A protein and the small-molecule ligand that binds it are described below.
Small molecule (SMILES): CC(=O)N[C@H]1[C@H](O[C@H]2[C@H](O)[C@@H](NC(C)=O)CO[C@@H]2CO)O[C@H](CO)[C@@H](O[C@@H]2O[C@H](COC3O[C@H](CO)[C@@H](O)[C@H](O[C@H]4O[C@H](CO)[C@@H](O)[C@H](O)[C@@H]4O)[C@@H]3O)[C@@H](O)[C@H](O[C@H]3O[C@H](CO)[C@@H](O)[C@H](O)[C@@H]3O)[C@@H]2O)[C@@H]1O

Sequence of chain 1.B:
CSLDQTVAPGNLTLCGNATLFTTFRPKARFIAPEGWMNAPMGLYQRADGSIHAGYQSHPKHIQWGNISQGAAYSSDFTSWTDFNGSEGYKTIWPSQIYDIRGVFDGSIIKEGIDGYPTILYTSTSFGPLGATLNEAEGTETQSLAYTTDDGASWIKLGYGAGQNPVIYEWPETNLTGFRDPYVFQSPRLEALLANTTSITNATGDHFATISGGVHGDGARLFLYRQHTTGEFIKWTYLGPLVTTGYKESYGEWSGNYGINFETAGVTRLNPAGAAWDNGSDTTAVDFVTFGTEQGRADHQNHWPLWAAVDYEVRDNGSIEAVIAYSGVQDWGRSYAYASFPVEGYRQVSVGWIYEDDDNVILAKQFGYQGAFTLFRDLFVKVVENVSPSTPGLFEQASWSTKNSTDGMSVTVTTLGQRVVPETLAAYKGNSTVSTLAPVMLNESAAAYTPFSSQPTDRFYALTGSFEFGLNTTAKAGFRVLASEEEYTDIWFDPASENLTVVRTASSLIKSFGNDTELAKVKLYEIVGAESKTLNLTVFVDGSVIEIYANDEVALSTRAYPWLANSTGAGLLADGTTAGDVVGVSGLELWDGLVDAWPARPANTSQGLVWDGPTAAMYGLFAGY

Sequence of chain 2.B:
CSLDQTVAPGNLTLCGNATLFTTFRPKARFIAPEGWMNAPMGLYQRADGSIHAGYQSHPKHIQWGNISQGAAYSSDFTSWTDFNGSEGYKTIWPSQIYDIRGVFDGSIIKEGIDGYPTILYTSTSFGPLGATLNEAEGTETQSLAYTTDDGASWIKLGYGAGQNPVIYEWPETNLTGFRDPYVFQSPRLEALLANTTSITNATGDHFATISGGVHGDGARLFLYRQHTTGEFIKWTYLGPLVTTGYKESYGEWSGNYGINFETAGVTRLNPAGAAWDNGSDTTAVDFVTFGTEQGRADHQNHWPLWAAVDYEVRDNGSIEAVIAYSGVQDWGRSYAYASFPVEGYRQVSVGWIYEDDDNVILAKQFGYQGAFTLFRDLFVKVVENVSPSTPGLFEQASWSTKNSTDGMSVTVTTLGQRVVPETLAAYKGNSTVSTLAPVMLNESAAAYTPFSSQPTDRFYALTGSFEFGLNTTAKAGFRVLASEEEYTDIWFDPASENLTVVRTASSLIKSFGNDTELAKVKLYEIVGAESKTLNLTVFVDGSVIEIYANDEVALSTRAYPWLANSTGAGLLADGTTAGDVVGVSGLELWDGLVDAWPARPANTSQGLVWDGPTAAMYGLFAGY

Binding-site contacts:
Ligand atom C7 contacts residue ASN56 of chain 1.B at 3.6 Å.
Ligand atom C2 contacts residue TRP649 of chain 1.B at 3.9 Å (hydrophobic).
Ligand atom C6 contacts residue VAL648 of chain 1.B at 3.5 Å (hydrophobic).
Ligand atom C1 contacts residue TRP649 of chain 1.B at 3.8 Å (hydrophobic).
Ligand atom O6 contacts residue TRP649 of chain 1.B at 3.8 Å.
Ligand atom O5 contacts residue ASN56 of chain 1.B at 2.3 Å (h-bond).
Ligand atom C6 contacts residue TRP649 of chain 1.B at 3.9 Å (hydrophobic).
Ligand atom C3 contacts residue ASN56 of chain 1.B at 3.7 Å.
Ligand atom C4 contacts residue TRP649 of chain 1.B at 3.8 Å (hydrophobic).
Ligand atom O6 contacts residue TYR207 of chain 2.B at 3.3 Å (h-bond).
Ligand atom O6 contacts residue PRO652 of chain 1.B at 3.2 Å.
Ligand atom O6 contacts residue TYR663 of chain 1.B at 3.7 Å.
Ligand atom O5 contacts residue TRP649 of chain 1.B at 4.0 Å.
Ligand atom C5 contacts residue TRP649 of chain 1.B at 3.8 Å (hydrophobic).
Ligand atom O6 contacts residue LYS403 of chain 1.B at 3.1 Å (salt-bridge).
Ligand atom O2 contacts residue ALA200 of chain 2.B at 3.5 Å.
Ligand atom O5 contacts residue LYS403 of chain 1.B at 4.0 Å.
Ligand atom O7 contacts residue ASN56 of chain 1.B at 3.9 Å.
Ligand atom C2 contacts residue TRP649 of chain 1.B at 3.8 Å (hydrophobic).
Ligand atom C3 contacts residue TRP649 of chain 1.B at 4.0 Å (hydrophobic).
Ligand atom O3 contacts residue TRP649 of chain 1.B at 3.4 Å.
Ligand atom O5 contacts residue LEU647 of chain 1.B at 3.5 Å.
Ligand atom C4 contacts residue LEU647 of chain 1.B at 3.8 Å (hydrophobic).
Ligand atom O2 contacts residue GLY201 of chain 2.B at 3.9 Å.
Ligand atom O6 contacts residue VAL648 of chain 1.B at 4.0 Å.
Ligand atom C6 contacts residue LEU647 of chain 1.B at 3.9 Å (hydrophobic).
Ligand atom O6 contacts residue TRP649 of chain 1.B at 3.8 Å.
Ligand atom C1 contacts residue ASN56 of chain 1.B at 1.4 Å.
Ligand atom O5 contacts residue TRP649 of chain 1.B at 3.4 Å.
Ligand atom O3 contacts residue GLY201 of chain 2.B at 3.8 Å.
Ligand atom C4 contacts residue GLY201 of chain 2.B at 3.6 Å.
Ligand atom O5 contacts residue ALA200 of chain 2.B at 3.8 Å.
Ligand atom O4 contacts residue TRP649 of chain 1.B at 3.7 Å.
Ligand atom C2 contacts residue ASN56 of chain 1.B at 2.4 Å.
Ligand atom C5 contacts residue ASN56 of chain 1.B at 3.6 Å.
Ligand atom C6 contacts residue PRO652 of chain 1.B at 3.7 Å (hydrophobic).
Ligand atom C6 contacts residue TYR207 of chain 2.B at 3.5 Å (hydrophobic).
Ligand atom O7 contacts residue ALA200 of chain 2.B at 4.0 Å.
Ligand atom N2 contacts residue ASN56 of chain 1.B at 2.9 Å (h-bond).
Ligand atom O5 contacts residue TRP649 of chain 1.B at 3.4 Å.